Sequence of chain 1.A:
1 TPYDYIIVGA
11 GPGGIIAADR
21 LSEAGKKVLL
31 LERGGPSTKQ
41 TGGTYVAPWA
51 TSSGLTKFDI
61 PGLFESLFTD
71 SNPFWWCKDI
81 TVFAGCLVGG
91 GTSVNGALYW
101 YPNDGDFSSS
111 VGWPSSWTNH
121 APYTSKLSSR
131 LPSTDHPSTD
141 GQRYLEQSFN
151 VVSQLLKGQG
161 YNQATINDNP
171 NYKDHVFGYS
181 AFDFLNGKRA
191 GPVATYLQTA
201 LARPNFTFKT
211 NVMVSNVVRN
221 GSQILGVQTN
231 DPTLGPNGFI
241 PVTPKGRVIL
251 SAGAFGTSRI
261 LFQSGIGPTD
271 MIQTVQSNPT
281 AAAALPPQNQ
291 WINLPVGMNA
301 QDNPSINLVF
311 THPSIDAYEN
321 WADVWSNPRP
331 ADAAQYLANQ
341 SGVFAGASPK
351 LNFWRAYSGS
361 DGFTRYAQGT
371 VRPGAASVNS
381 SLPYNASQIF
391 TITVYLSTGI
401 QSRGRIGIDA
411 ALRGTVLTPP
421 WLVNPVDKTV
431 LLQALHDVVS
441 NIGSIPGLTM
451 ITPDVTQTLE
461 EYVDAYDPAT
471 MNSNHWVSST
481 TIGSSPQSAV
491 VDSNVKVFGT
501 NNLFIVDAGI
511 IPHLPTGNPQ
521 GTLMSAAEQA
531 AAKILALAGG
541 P

The protein below binds the small molecule below.
Small molecule (SMILES): CC(=O)N[C@@H]1[C@@H](O)[C@H](O)[C@@H](CO)O[C@H]1O

Binding-site contacts:
Ligand atom C5 contacts residue ASN379 of chain 1.A at 3.6 Å.
Ligand atom O7 contacts residue TYR462 of chain 1.A at 4.2 Å.
Ligand atom C7 contacts residue GLN457 of chain 1.A at 3.8 Å.
Ligand atom C3 contacts residue ASN379 of chain 1.A at 3.8 Å.
Ligand atom O5 contacts residue ASP454 of chain 1.A at 4.5 Å.
Ligand atom N2 contacts residue GLN457 of chain 1.A at 4.2 Å.
Ligand atom C4 contacts residue ASN379 of chain 1.A at 4.2 Å.
Ligand atom C3 contacts residue GLN457 of chain 1.A at 3.9 Å.
Ligand atom O6 contacts residue ASP454 of chain 1.A at 2.6 Å (salt-bridge).
Ligand atom O7 contacts residue ALA465 of chain 1.A at 3.7 Å.
Ligand atom C8 contacts residue ALA465 of chain 1.A at 3.8 Å (hydrophobic).
Ligand atom C6 contacts residue ASP454 of chain 1.A at 3.6 Å.
Ligand atom C4 contacts residue GLN457 of chain 1.A at 4.0 Å.
Ligand atom C2 contacts residue GLN457 of chain 1.A at 3.6 Å.
Ligand atom C7 contacts residue ALA465 of chain 1.A at 4.1 Å (hydrophobic).
Ligand atom O6 contacts residue THR456 of chain 1.A at 3.7 Å.
Ligand atom C6 contacts residue SER381 of chain 1.A at 4.5 Å.
Ligand atom C2 contacts residue ASN379 of chain 1.A at 2.4 Å.
Ligand atom O7 contacts residue ASN379 of chain 1.A at 4.0 Å.
Ligand atom C1 contacts residue GLN457 of chain 1.A at 4.4 Å.
Ligand atom O6 contacts residue ASN379 of chain 1.A at 4.3 Å.
Ligand atom O5 contacts residue GLN457 of chain 1.A at 4.2 Å.
Ligand atom O3 contacts residue GLN457 of chain 1.A at 3.4 Å (h-bond).
Ligand atom C1 contacts residue ASN379 of chain 1.A at 1.4 Å.
Ligand atom C7 contacts residue ASN379 of chain 1.A at 3.7 Å.
Ligand atom O5 contacts residue ASN379 of chain 1.A at 2.4 Å (h-bond).
Ligand atom O6 contacts residue SER381 of chain 1.A at 3.3 Å.
Ligand atom C6 contacts residue THR456 of chain 1.A at 3.3 Å.
Ligand atom N2 contacts residue ASN379 of chain 1.A at 2.9 Å (h-bond).
Ligand atom O7 contacts residue GLN457 of chain 1.A at 2.9 Å (h-bond).